Binding-site contacts:
Ligand atom C4 contacts residue ASN175 of chain 1.A at 4.2 Å.
Ligand atom C3 contacts residue ASN175 of chain 1.A at 3.8 Å.
Ligand atom C8 contacts residue SER151 of chain 1.A at 3.7 Å.
Ligand atom O6 contacts residue TRP200 of chain 1.A at 3.2 Å.
Ligand atom O6 contacts residue MAN1 of chain 1.PA at 3.6 Å.
Ligand atom C1 contacts residue MET173 of chain 1.A at 4.0 Å (hydrophobic).
Ligand atom O6 contacts residue ASP222 of chain 1.A at 4.2 Å.
Ligand atom N2 contacts residue ASN175 of chain 1.A at 3.0 Å (h-bond).
Ligand atom C7 contacts residue SER151 of chain 1.A at 3.7 Å.
Ligand atom O7 contacts residue SER151 of chain 1.A at 2.9 Å (h-bond).
Ligand atom C8 contacts residue VAL221 of chain 1.A at 4.4 Å (hydrophobic).
Ligand atom C6 contacts residue VAL198 of chain 1.A at 3.6 Å (hydrophobic).
Ligand atom O7 contacts residue ASN175 of chain 1.A at 2.9 Å (h-bond).
Ligand atom O7 contacts residue MET173 of chain 1.A at 4.3 Å.
Ligand atom O5 contacts residue TRP200 of chain 1.A at 3.5 Å.
Ligand atom C1 contacts residue TRP200 of chain 1.A at 4.2 Å (hydrophobic).
Ligand atom C6 contacts residue SER5 of chain 1.C at 4.2 Å.
Ligand atom C6 contacts residue MAN1 of chain 1.PA at 3.7 Å.
Ligand atom O5 contacts residue ASN175 of chain 1.A at 2.3 Å (h-bond).
Ligand atom C7 contacts residue ASN175 of chain 1.A at 3.2 Å.
Ligand atom C8 contacts residue ASP222 of chain 1.A at 3.5 Å.
Ligand atom C1 contacts residue ASN175 of chain 1.A at 1.4 Å.
Ligand atom C7 contacts residue VAL198 of chain 1.A at 4.2 Å (hydrophobic).
Ligand atom C8 contacts residue HIS125 of chain 1.A at 3.9 Å.
Ligand atom C6 contacts residue ASP222 of chain 1.A at 3.9 Å.
Ligand atom C1 contacts residue VAL198 of chain 1.A at 4.3 Å (hydrophobic).
Ligand atom C6 contacts residue TRP200 of chain 1.A at 4.4 Å (hydrophobic).
Ligand atom O6 contacts residue SER5 of chain 1.C at 3.5 Å.
Ligand atom O5 contacts residue VAL198 of chain 1.A at 3.7 Å.
Ligand atom N2 contacts residue MET173 of chain 1.A at 4.1 Å.
Ligand atom C5 contacts residue ASN175 of chain 1.A at 3.6 Å.
Ligand atom C5 contacts residue VAL198 of chain 1.A at 3.5 Å (hydrophobic).
Ligand atom C8 contacts residue VAL149 of chain 1.A at 3.8 Å (hydrophobic).
Ligand atom C3 contacts residue MET173 of chain 1.A at 4.0 Å (hydrophobic).
Ligand atom C8 contacts residue VAL198 of chain 1.A at 4.2 Å (hydrophobic).
Ligand atom C8 contacts residue ASP127 of chain 1.A at 3.6 Å.
Ligand atom O7 contacts residue VAL198 of chain 1.A at 3.7 Å.
Ligand atom O4 contacts residue MET173 of chain 1.A at 4.4 Å.
Ligand atom C2 contacts residue ASN175 of chain 1.A at 2.5 Å.
Ligand atom C2 contacts residue MET173 of chain 1.A at 4.2 Å (hydrophobic).

Sequence of chain 1.A:
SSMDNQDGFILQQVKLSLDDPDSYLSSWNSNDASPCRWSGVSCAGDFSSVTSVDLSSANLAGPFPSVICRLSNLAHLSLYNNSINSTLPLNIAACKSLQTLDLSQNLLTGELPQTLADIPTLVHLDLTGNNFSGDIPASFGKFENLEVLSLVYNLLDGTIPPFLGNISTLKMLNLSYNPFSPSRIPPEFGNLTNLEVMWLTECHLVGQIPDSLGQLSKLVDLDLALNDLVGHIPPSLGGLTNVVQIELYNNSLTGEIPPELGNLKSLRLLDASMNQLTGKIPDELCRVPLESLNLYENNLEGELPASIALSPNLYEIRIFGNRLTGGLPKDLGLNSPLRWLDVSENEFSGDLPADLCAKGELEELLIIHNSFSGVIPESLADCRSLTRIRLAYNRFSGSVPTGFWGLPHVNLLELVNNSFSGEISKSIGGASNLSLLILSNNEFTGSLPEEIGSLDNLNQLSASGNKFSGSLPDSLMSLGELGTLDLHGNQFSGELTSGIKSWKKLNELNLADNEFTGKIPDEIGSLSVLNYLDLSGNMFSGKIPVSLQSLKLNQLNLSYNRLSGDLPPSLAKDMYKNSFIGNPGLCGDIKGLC

This protein binds this small molecule.
Small molecule (SMILES): CC(=O)N[C@H]1[C@H](O[C@H]2[C@H](O)[C@@H](NC(C)=O)CO[C@@H]2CO)O[C@H](CO)[C@@H](O[C@@H]2O[C@H](CO)[C@@H](O)[C@H](O[C@H]3O[C@H](CO)[C@@H](O)[C@H](O)[C@@H]3O)[C@@H]2O)[C@@H]1O

Sequence of chain 1.C:
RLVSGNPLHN